Binding-site contacts:
Ligand atom O1 contacts residue ARG32 of chain 1.A at 3.5 Å.
Ligand atom O2 contacts residue ARG60 of chain 1.A at 2.8 Å (salt-bridge).
Ligand atom O1 contacts residue PHE31 of chain 1.A at 3.4 Å.
Ligand atom CT contacts residue ARG60 of chain 1.A at 3.4 Å.
Ligand atom CB contacts residue GLN28 of chain 1.A at 3.8 Å.
Ligand atom C4 contacts residue ASP27 of chain 1.A at 3.5 Å.
Ligand atom C2 contacts residue ASP27 of chain 1.A at 3.5 Å.
Ligand atom NA2 contacts residue ASP27 of chain 1.A at 3.0 Å (salt-bridge).
Ligand atom C4A contacts residue NDP1 of chain 1.C at 3.4 Å.
Ligand atom NA2 contacts residue THR113 of chain 1.A at 3.6 Å.
Ligand atom N contacts residue LEU57 of chain 1.A at 3.7 Å.
Ligand atom C7 contacts residue ILE94 of chain 1.A at 3.2 Å (hydrophobic).
Ligand atom O2 contacts residue ARG32 of chain 1.A at 3.6 Å.
Ligand atom OE2 contacts residue ALA29 of chain 1.A at 3.7 Å.
Ligand atom O contacts residue VAL54 of chain 1.A at 3.7 Å.
Ligand atom N1 contacts residue TRP6 of chain 1.A at 3.5 Å.
Ligand atom C12 contacts residue PHE31 of chain 1.A at 3.6 Å (hydrophobic).
Ligand atom N8 contacts residue ILE5 of chain 1.A at 3.7 Å.
Ligand atom C2 contacts residue ALA7 of chain 1.A at 3.6 Å (hydrophobic).
Ligand atom N3 contacts residue ASP27 of chain 1.A at 2.6 Å (salt-bridge).
Ligand atom C2 contacts residue TRP6 of chain 1.A at 3.7 Å (hydrophobic).
Ligand atom NA2 contacts residue TRP6 of chain 1.A at 3.4 Å.
Ligand atom N8 contacts residue PHE31 of chain 1.A at 3.4 Å.
Ligand atom N1 contacts residue NDP1 of chain 1.C at 3.6 Å (h-bond).
Ligand atom C6 contacts residue NDP1 of chain 1.C at 3.4 Å.
Ligand atom N8 contacts residue NDP1 of chain 1.C at 3.6 Å.
Ligand atom N3 contacts residue ALA7 of chain 1.A at 3.6 Å.
Ligand atom C14 contacts residue LEU50 of chain 1.A at 3.6 Å (hydrophobic).
Ligand atom C7 contacts residue PHE31 of chain 1.A at 3.8 Å (hydrophobic).
Ligand atom C8A contacts residue PHE31 of chain 1.A at 3.6 Å (hydrophobic).
Ligand atom C8A contacts residue NDP1 of chain 1.C at 3.2 Å.
Ligand atom OE1 contacts residue GLN28 of chain 1.A at 3.6 Å.
Ligand atom CT contacts residue ARG32 of chain 1.A at 3.8 Å.
Ligand atom O1 contacts residue ARG60 of chain 1.A at 2.8 Å (salt-bridge).
Ligand atom O4 contacts residue ASP27 of chain 1.A at 3.5 Å (salt-bridge).
Ligand atom CG contacts residue ARG32 of chain 1.A at 3.8 Å.
Ligand atom N1 contacts residue PHE31 of chain 1.A at 3.6 Å.
Ligand atom C16 contacts residue GLN28 of chain 1.A at 3.4 Å.
Ligand atom NA2 contacts residue ALA7 of chain 1.A at 3.6 Å.
Ligand atom C7 contacts residue NDP1 of chain 1.C at 3.1 Å.

The protein below binds the small molecule below.
Small molecule (SMILES): Nc1nc(=O)c2c([nH]1)NCC(CNc1ccc(C(=O)N[C@@H](CCC(=O)O)C(=O)O)cc1)=N2

Sequence of chain 1.A:
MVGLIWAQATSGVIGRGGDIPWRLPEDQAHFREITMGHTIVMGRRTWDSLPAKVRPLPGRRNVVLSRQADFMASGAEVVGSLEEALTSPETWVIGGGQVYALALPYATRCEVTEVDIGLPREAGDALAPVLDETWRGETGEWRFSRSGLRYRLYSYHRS